Sequence of chain 1.A:
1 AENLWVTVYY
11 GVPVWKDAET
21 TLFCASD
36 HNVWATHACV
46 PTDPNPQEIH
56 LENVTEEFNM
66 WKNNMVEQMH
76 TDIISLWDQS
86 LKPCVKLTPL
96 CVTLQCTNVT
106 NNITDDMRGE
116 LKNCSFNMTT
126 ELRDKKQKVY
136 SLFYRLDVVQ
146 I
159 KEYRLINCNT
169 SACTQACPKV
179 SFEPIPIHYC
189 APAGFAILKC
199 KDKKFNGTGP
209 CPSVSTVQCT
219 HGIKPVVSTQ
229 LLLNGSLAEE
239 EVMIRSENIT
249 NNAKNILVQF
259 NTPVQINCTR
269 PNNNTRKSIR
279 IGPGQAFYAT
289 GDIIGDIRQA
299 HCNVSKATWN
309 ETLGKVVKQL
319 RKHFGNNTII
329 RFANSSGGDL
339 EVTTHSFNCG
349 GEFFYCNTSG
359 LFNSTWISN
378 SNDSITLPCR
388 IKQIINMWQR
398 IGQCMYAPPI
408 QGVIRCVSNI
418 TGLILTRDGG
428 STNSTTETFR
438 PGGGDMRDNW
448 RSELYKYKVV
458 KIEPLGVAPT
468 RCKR

Binding-site contacts:
Ligand atom O5 contacts residue ASN355 of chain 1.A at 2.4 Å (h-bond).
Ligand atom C3 contacts residue ASN355 of chain 1.A at 3.8 Å.
Ligand atom O7 contacts residue NAG2 of chain 1.V at 4.3 Å.
Ligand atom C2 contacts residue NAG1 of chain 1.V at 3.5 Å.
Ligand atom O3 contacts residue NAG1 of chain 1.V at 3.9 Å.
Ligand atom N2 contacts residue ASN355 of chain 1.A at 2.9 Å (h-bond).
Ligand atom C5 contacts residue ASN355 of chain 1.A at 3.7 Å.
Ligand atom O4 contacts residue NAG2 of chain 1.V at 4.5 Å.
Ligand atom C1 contacts residue SER357 of chain 1.A at 3.2 Å.
Ligand atom C1 contacts residue NAG1 of chain 1.V at 3.8 Å.
Ligand atom O4 contacts residue NAG1 of chain 1.V at 4.4 Å.
Ligand atom C5 contacts residue NAG1 of chain 1.RA at 4.2 Å.
Ligand atom C2 contacts residue ASN355 of chain 1.A at 2.4 Å.
Ligand atom C4 contacts residue ASN355 of chain 1.A at 4.2 Å.
Ligand atom C8 contacts residue NAG1 of chain 1.V at 3.2 Å.
Ligand atom O7 contacts residue NAG1 of chain 1.V at 2.9 Å (h-bond).
Ligand atom C6 contacts residue NAG1 of chain 1.RA at 3.5 Å.
Ligand atom O6 contacts residue NAG2 of chain 1.V at 4.3 Å.
Ligand atom C2 contacts residue SER357 of chain 1.A at 4.3 Å.
Ligand atom O5 contacts residue NAG2 of chain 1.V at 4.1 Å.
Ligand atom C3 contacts residue NAG1 of chain 1.V at 3.9 Å.
Ligand atom O5 contacts residue SER357 of chain 1.A at 3.6 Å.
Ligand atom C1 contacts residue ASN355 of chain 1.A at 1.4 Å.
Ligand atom C5 contacts residue SER357 of chain 1.A at 4.0 Å.
Ligand atom C6 contacts residue NAG2 of chain 1.V at 3.6 Å.
Ligand atom C7 contacts residue NAG1 of chain 1.V at 3.3 Å.
Ligand atom O3 contacts residue NAG2 of chain 1.V at 3.5 Å.
Ligand atom N2 contacts residue NAG1 of chain 1.V at 2.5 Å (h-bond).
Ligand atom C7 contacts residue ASN355 of chain 1.A at 3.9 Å.
Ligand atom C8 contacts residue NAG1 of chain 1.RA at 3.6 Å.
Ligand atom O7 contacts residue ASN355 of chain 1.A at 4.4 Å.

This small molecule binds to this protein.
Small molecule (SMILES): CC(=O)N[C@H]1[C@H](O[C@H]2[C@H](O)[C@@H](NC(C)=O)CO[C@@H]2CO)O[C@H](CO)[C@@H](O)[C@@H]1O